Sequence of chain 1.A:
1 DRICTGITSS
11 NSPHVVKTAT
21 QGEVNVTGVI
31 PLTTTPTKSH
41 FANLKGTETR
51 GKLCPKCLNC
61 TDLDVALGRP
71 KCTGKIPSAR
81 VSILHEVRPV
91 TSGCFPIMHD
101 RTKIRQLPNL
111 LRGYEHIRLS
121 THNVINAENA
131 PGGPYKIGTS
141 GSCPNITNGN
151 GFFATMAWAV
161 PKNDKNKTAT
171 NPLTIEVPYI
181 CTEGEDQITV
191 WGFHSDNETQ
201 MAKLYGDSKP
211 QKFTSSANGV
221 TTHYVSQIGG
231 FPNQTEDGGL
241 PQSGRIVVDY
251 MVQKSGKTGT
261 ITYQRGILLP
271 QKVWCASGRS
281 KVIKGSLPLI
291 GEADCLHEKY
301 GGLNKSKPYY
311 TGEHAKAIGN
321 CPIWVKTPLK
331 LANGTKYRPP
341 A

The protein below binds the small molecule below.
Small molecule (SMILES): CC(=O)N[C@H]1[C@H](O[C@H]2[C@H](O)[C@@H](NC(C)=O)CO[C@@H]2CO)O[C@H](CO)[C@@H](O[C@@H]2O[C@H](CO)[C@@H](O)[C@H](O)[C@@H]2O)[C@@H]1O

Binding-site contacts:
Ligand atom O7 contacts residue ASN197 of chain 1.A at 4.4 Å.
Ligand atom O5 contacts residue ASN197 of chain 1.A at 2.2 Å (h-bond).
Ligand atom N2 contacts residue GLN200 of chain 1.A at 4.4 Å.
Ligand atom O5 contacts residue THR199 of chain 1.A at 4.0 Å.
Ligand atom O6 contacts residue THR199 of chain 1.A at 4.0 Å.
Ligand atom C5 contacts residue ASN197 of chain 1.A at 3.4 Å.
Ligand atom C2 contacts residue ASN197 of chain 1.A at 2.8 Å.
Ligand atom C7 contacts residue ASN197 of chain 1.A at 3.9 Å.
Ligand atom O7 contacts residue SER243 of chain 1.A at 3.8 Å.
Ligand atom N2 contacts residue SER243 of chain 1.A at 3.0 Å (h-bond).
Ligand atom C6 contacts residue THR199 of chain 1.A at 4.1 Å.
Ligand atom C6 contacts residue ASN197 of chain 1.A at 4.0 Å.
Ligand atom C8 contacts residue GLN200 of chain 1.A at 2.9 Å.
Ligand atom C1 contacts residue SER243 of chain 1.A at 3.7 Å.
Ligand atom O7 contacts residue GLN200 of chain 1.A at 2.4 Å (h-bond).
Ligand atom C3 contacts residue ASN197 of chain 1.A at 3.9 Å.
Ligand atom C7 contacts residue GLN200 of chain 1.A at 3.1 Å.
Ligand atom C4 contacts residue ASN197 of chain 1.A at 4.2 Å.
Ligand atom N2 contacts residue ASN197 of chain 1.A at 3.2 Å (h-bond).
Ligand atom C1 contacts residue ASN197 of chain 1.A at 1.4 Å.
Ligand atom O6 contacts residue ASN197 of chain 1.A at 3.1 Å (h-bond).
Ligand atom C2 contacts residue SER243 of chain 1.A at 4.1 Å.
Ligand atom C8 contacts residue SER243 of chain 1.A at 2.5 Å.
Ligand atom C7 contacts residue SER243 of chain 1.A at 2.8 Å.